Sequence of chain 34.A:
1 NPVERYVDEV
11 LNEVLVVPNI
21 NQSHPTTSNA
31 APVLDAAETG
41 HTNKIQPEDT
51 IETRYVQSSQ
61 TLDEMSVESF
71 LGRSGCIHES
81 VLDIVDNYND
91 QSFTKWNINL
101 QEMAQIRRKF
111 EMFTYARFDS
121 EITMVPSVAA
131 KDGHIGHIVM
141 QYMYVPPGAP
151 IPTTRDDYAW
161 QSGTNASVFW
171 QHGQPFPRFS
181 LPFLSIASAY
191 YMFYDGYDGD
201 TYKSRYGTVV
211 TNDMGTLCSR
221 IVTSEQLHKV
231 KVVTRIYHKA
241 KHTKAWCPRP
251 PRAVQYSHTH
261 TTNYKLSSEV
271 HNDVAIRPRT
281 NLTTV

A protein and the small-molecule ligand that binds it are described below.
Small molecule (SMILES): Cc1cc(CCCOc2c(C)cc(-n3nnc(C)n3)cc2C)on1

Binding-site contacts:
Ligand atom C5 contacts residue LEU100 of chain 34.A at 4.0 Å (hydrophobic).
Ligand atom N2 contacts residue LEU100 of chain 34.A at 3.8 Å.
Ligand atom C5B contacts residue TYR144 of chain 34.A at 3.7 Å (hydrophobic).
Ligand atom C4A contacts residue TYR144 of chain 34.A at 3.5 Å (hydrophobic).
Ligand atom N1A contacts residue LEU217 of chain 34.A at 3.4 Å.
Ligand atom N2A contacts residue PHE179 of chain 34.A at 3.3 Å.
Ligand atom N3A contacts residue TYR144 of chain 34.A at 3.2 Å.
Ligand atom CM2 contacts residue ILE77 of chain 34.A at 3.9 Å (hydrophobic).
Ligand atom N5A contacts residue LEU217 of chain 34.A at 3.7 Å.
Ligand atom C6B contacts residue LEU181 of chain 34.A at 3.5 Å (hydrophobic).
Ligand atom C1B contacts residue LEU181 of chain 34.A at 3.9 Å (hydrophobic).
Ligand atom CM4 contacts residue VAL168 of chain 34.A at 3.9 Å (hydrophobic).
Ligand atom CM6 contacts residue TYR144 of chain 34.A at 3.7 Å (hydrophobic).
Ligand atom C4 contacts residue MET214 of chain 34.A at 4.0 Å (hydrophobic).
Ligand atom C1B contacts residue ILE98 of chain 34.A at 3.6 Å (hydrophobic).
Ligand atom C3 contacts residue LEU100 of chain 34.A at 3.7 Å (hydrophobic).
Ligand atom CM2 contacts residue ILE122 of chain 34.A at 3.9 Å (hydrophobic).
Ligand atom C5B contacts residue LEU181 of chain 34.A at 3.6 Å (hydrophobic).
Ligand atom N5A contacts residue PHE179 of chain 34.A at 3.2 Å.
Ligand atom CM6 contacts residue LEU184 of chain 34.A at 3.6 Å (hydrophobic).
Ligand atom N2 contacts residue MET214 of chain 34.A at 3.7 Å.
Ligand atom C4A contacts residue PHE179 of chain 34.A at 3.5 Å (hydrophobic).
Ligand atom N1A contacts residue MET124 of chain 34.A at 3.9 Å.
Ligand atom N1A contacts residue PHE179 of chain 34.A at 3.2 Å.
Ligand atom C5 contacts residue MET214 of chain 34.A at 3.7 Å (hydrophobic).
Ligand atom C4 contacts residue TYR190 of chain 34.A at 3.8 Å (hydrophobic).
Ligand atom CM6 contacts residue LEU181 of chain 34.A at 3.8 Å (hydrophobic).
Ligand atom O1B contacts residue ILE98 of chain 34.A at 3.1 Å.
Ligand atom CM3 contacts residue TYR190 of chain 34.A at 3.8 Å (hydrophobic).
Ligand atom O1 contacts residue MET214 of chain 34.A at 3.2 Å.
Ligand atom C3C contacts residue LEU181 of chain 34.A at 4.0 Å (hydrophobic).
Ligand atom CM4 contacts residue ALA166 of chain 34.A at 3.1 Å (hydrophobic).
Ligand atom CM4 contacts residue TYR144 of chain 34.A at 3.8 Å (hydrophobic).
Ligand atom CM4 contacts residue TYR142 of chain 34.A at 3.9 Å (hydrophobic).
Ligand atom O1 contacts residue LEU100 of chain 34.A at 3.8 Å.
Ligand atom N2A contacts residue TYR144 of chain 34.A at 4.0 Å.
Ligand atom C4 contacts residue LEU100 of chain 34.A at 3.8 Å (hydrophobic).
Ligand atom C6B contacts residue ILE98 of chain 34.A at 3.8 Å (hydrophobic).
Ligand atom C1C contacts residue MET214 of chain 34.A at 3.4 Å (hydrophobic).
Ligand atom N3A contacts residue PHE179 of chain 34.A at 3.6 Å.